A protein and the small-molecule ligand that binds it are described below.
Small molecule (SMILES): N[C@H](Cn1ccc(=O)n(Cc2ccc(C(=O)O)cc2)c1=O)C(=O)O

Binding-site contacts:
Ligand atom C03 contacts residue PRO86 of chain 1.H at 3.8 Å (hydrophobic).
Ligand atom C17 contacts residue THR140 of chain 1.H at 3.6 Å.
Ligand atom C16 contacts residue THR171 of chain 1.H at 3.4 Å.
Ligand atom C06 contacts residue PRO86 of chain 1.H at 3.9 Å (hydrophobic).
Ligand atom C05 contacts residue PRO86 of chain 1.H at 3.6 Å (hydrophobic).
Ligand atom O24 contacts residue LEU87 of chain 1.H at 3.6 Å.
Ligand atom C12 contacts residue GLU190 of chain 1.H at 3.8 Å.
Ligand atom O19 contacts residue LEU189 of chain 1.H at 3.9 Å.
Ligand atom O19 contacts residue TYR187 of chain 1.H at 2.9 Å (h-bond).
Ligand atom O24 contacts residue PRO86 of chain 1.H at 3.6 Å (h-bond).
Ligand atom C03 contacts residue TYR58 of chain 1.H at 3.4 Å (hydrophobic).
Ligand atom O23 contacts residue ARG93 of chain 1.H at 3.1 Å (salt-bridge).
Ligand atom C22 contacts residue PRO86 of chain 1.H at 3.7 Å (hydrophobic).
Ligand atom O23 contacts residue TYR58 of chain 1.H at 3.5 Å.
Ligand atom C12 contacts residue MET193 of chain 1.H at 3.9 Å (hydrophobic).
Ligand atom C11 contacts residue THR171 of chain 1.H at 3.9 Å.
Ligand atom C22 contacts residue ARG93 of chain 1.H at 3.8 Å.
Ligand atom C02 contacts residue PRO86 of chain 1.H at 3.8 Å (hydrophobic).
Ligand atom O18 contacts residue LEU189 of chain 1.H at 3.6 Å.
Ligand atom N04 contacts residue TYR58 of chain 1.H at 3.6 Å.
Ligand atom O08 contacts residue MET193 of chain 1.H at 3.0 Å.
Ligand atom O18 contacts residue GLU190 of chain 1.H at 3.7 Å.
Ligand atom N01 contacts residue THR88 of chain 1.H at 3.1 Å (h-bond).
Ligand atom N01 contacts residue TYR217 of chain 1.H at 3.7 Å.
Ligand atom O18 contacts residue THR140 of chain 1.H at 2.6 Å (h-bond).
Ligand atom C05 contacts residue TYR58 of chain 1.H at 3.4 Å (hydrophobic).
Ligand atom C22 contacts residue TYR58 of chain 1.H at 3.6 Å (hydrophobic).
Ligand atom C13 contacts residue GLU190 of chain 1.H at 3.2 Å.
Ligand atom C10 contacts residue MET193 of chain 1.H at 3.6 Å (hydrophobic).
Ligand atom C15 contacts residue THR171 of chain 1.H at 3.6 Å.
Ligand atom O24 contacts residue ARG93 of chain 1.H at 3.0 Å (salt-bridge).
Ligand atom N01 contacts residue PRO86 of chain 1.H at 3.3 Å (h-bond).
Ligand atom C22 contacts residue THR88 of chain 1.H at 3.9 Å.
Ligand atom O24 contacts residue THR88 of chain 1.H at 2.6 Å (h-bond).
Ligand atom C17 contacts residue LEU189 of chain 1.H at 3.7 Å (hydrophobic).
Ligand atom C13 contacts residue LEU189 of chain 1.H at 3.7 Å (hydrophobic).
Ligand atom O19 contacts residue LEU135 of chain 1.H at 3.5 Å.
Ligand atom C15 contacts residue LEU135 of chain 1.H at 3.8 Å (hydrophobic).
Ligand atom C06 contacts residue TYR217 of chain 1.H at 3.9 Å (hydrophobic).
Ligand atom O19 contacts residue LEU188 of chain 1.H at 3.5 Å (h-bond).

Sequence of chain 1.H:
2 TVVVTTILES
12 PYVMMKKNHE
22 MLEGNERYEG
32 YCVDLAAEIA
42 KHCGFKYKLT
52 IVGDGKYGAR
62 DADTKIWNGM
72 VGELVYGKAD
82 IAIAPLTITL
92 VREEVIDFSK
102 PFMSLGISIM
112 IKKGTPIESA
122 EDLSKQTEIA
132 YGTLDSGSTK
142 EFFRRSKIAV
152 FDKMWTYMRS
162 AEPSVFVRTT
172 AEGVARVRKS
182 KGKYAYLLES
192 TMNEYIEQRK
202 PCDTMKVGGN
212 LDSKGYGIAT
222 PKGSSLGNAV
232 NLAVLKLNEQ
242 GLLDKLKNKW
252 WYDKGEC